Sequence of chain 1.C:
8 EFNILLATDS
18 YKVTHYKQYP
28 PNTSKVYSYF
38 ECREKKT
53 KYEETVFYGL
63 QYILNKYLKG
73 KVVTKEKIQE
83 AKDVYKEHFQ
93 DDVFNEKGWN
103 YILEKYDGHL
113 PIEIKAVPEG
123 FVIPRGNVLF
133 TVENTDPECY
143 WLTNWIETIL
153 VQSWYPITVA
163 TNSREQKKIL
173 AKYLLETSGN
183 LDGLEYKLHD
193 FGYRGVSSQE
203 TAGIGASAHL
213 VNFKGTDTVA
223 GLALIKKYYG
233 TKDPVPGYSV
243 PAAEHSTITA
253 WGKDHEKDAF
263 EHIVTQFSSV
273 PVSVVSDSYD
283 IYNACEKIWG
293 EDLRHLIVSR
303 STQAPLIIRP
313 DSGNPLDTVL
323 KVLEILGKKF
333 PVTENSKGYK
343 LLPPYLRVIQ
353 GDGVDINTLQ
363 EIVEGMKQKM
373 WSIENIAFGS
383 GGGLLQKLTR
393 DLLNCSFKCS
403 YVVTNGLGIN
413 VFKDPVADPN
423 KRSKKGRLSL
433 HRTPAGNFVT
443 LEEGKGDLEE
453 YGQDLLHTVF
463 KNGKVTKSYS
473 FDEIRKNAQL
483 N

Binding-site contacts:
Ligand atom C09 contacts residue GLY185 of chain 1.D at 3.4 Å.
Ligand atom O33 contacts residue SER275 of chain 1.D at 2.6 Å (h-bond).
Ligand atom C21 contacts residue HIS191 of chain 1.D at 3.5 Å.
Ligand atom S34 contacts residue TYR188 of chain 1.D at 3.1 Å (h-bond).
Ligand atom C25 contacts residue PHE193 of chain 1.D at 2.7 Å (hydrophobic).
Ligand atom C14 contacts residue TYR188 of chain 1.D at 3.5 Å (hydrophobic).
Ligand atom N23 contacts residue PHE193 of chain 1.D at 3.3 Å.
Ligand atom C05 contacts residue TYR188 of chain 1.D at 3.3 Å (hydrophobic).
Ligand atom C30 contacts residue TYR18 of chain 1.C at 3.4 Å (hydrophobic).
Ligand atom C30 contacts residue GOL1 of chain 1.Q at 2.8 Å.
Ligand atom C16 contacts residue TYR188 of chain 1.D at 3.6 Å (hydrophobic).
Ligand atom N10 contacts residue LYS189 of chain 1.D at 3.0 Å (salt-bridge).
Ligand atom N08 contacts residue GLY185 of chain 1.D at 3.4 Å.
Ligand atom C32 contacts residue TYR18 of chain 1.C at 3.3 Å (hydrophobic).
Ligand atom C09 contacts residue LYS189 of chain 1.D at 3.6 Å.
Ligand atom C26 contacts residue PHE193 of chain 1.D at 3.0 Å (hydrophobic).
Ligand atom S34 contacts residue ALA379 of chain 1.D at 3.6 Å.
Ligand atom C27 contacts residue PHE193 of chain 1.D at 3.4 Å (hydrophobic).
Ligand atom C31 contacts residue ARG196 of chain 1.D at 3.5 Å.
Ligand atom C46 contacts residue ALA379 of chain 1.D at 3.6 Å (hydrophobic).
Ligand atom C12 contacts residue TYR188 of chain 1.D at 3.6 Å (hydrophobic).
Ligand atom C31 contacts residue TYR18 of chain 1.C at 3.4 Å (hydrophobic).
Ligand atom C17 contacts residue ILE351 of chain 1.D at 3.7 Å (hydrophobic).
Ligand atom C30 contacts residue ARG196 of chain 1.D at 3.1 Å.
Ligand atom O33 contacts residue ALA244 of chain 1.D at 3.5 Å.
Ligand atom C45 contacts residue ILE309 of chain 1.D at 3.0 Å (hydrophobic).
Ligand atom C18 contacts residue HIS191 of chain 1.D at 3.6 Å.
Ligand atom N29 contacts residue GOL1 of chain 1.Q at 2.9 Å (h-bond).
Ligand atom C19 contacts residue VAL242 of chain 1.D at 3.3 Å (hydrophobic).
Ligand atom N29 contacts residue TYR18 of chain 1.C at 3.5 Å (h-bond).
Ligand atom C42 contacts residue ARG349 of chain 1.D at 3.4 Å.
Ligand atom C13 contacts residue TYR188 of chain 1.D at 3.5 Å (hydrophobic).
Ligand atom C24 contacts residue PHE193 of chain 1.D at 3.1 Å (hydrophobic).
Ligand atom C28 contacts residue PHE193 of chain 1.D at 3.2 Å (hydrophobic).
Ligand atom C21 contacts residue VAL242 of chain 1.D at 3.3 Å (hydrophobic).
Ligand atom S47 contacts residue ALA379 of chain 1.D at 3.6 Å.
Ligand atom C46 contacts residue ILE309 of chain 1.D at 3.7 Å (hydrophobic).
Ligand atom C41 contacts residue ARG349 of chain 1.D at 3.5 Å.
Ligand atom S47 contacts residue ARG349 of chain 1.D at 3.6 Å.
Ligand atom C17 contacts residue HIS191 of chain 1.D at 3.4 Å.

Sequence of chain 1.D:
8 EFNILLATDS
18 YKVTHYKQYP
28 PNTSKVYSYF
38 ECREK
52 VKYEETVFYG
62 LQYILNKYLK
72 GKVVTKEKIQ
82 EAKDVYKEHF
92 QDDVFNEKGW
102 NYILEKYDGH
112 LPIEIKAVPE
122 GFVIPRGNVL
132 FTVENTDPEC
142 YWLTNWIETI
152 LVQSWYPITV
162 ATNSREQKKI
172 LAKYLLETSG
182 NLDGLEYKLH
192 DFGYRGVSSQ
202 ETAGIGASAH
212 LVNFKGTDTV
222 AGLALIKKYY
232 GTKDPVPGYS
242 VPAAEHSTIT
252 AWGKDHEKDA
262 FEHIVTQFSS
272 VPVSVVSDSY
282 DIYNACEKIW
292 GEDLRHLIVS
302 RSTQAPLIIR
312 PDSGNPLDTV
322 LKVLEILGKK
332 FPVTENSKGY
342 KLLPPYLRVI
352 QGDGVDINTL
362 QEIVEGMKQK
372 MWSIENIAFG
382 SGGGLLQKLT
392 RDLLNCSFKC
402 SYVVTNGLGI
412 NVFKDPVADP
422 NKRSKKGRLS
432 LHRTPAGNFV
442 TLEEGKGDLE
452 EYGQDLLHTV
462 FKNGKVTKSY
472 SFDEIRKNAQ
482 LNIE

The small molecule below binds the protein below.
Small molecule (SMILES): O=C(/C=C/c1cccnc1)NCCc1ccc(-c2cc3c(N4CCC[C@H](C(=O)NCc5ccc6sccc6c5)C4)ncnc3s2)cc1